Sequence of chain 1.A:
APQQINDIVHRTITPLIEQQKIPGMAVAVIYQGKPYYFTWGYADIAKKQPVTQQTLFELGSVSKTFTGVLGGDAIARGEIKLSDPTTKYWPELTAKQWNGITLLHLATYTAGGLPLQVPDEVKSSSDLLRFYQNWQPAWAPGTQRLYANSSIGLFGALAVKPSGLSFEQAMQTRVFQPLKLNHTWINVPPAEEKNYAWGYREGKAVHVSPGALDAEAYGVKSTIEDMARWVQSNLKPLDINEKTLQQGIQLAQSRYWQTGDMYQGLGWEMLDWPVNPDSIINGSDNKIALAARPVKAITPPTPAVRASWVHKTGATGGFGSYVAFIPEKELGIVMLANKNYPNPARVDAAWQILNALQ

Binding-site contacts:
Ligand atom CAK contacts residue SER61 of chain 1.A at 2.6 Å.
Ligand atom CAM contacts residue LEU116 of chain 1.A at 3.9 Å (hydrophobic).
Ligand atom CAK contacts residue ASN149 of chain 1.A at 3.9 Å.
Ligand atom CAG contacts residue THR316 of chain 1.A at 4.1 Å.
Ligand atom CAK contacts residue ALA315 of chain 1.A at 4.1 Å (hydrophobic).
Ligand atom OAO contacts residue TYR147 of chain 1.A at 2.6 Å (h-bond).
Ligand atom B contacts residue TYR147 of chain 1.A at 3.3 Å.
Ligand atom CAG contacts residue ALA315 of chain 1.A at 3.2 Å (hydrophobic).
Ligand atom B contacts residue LYS64 of chain 1.A at 3.8 Å.
Ligand atom CAG contacts residue TYR218 of chain 1.A at 3.4 Å (hydrophobic).
Ligand atom OAT contacts residue ALA315 of chain 1.A at 2.7 Å (h-bond).
Ligand atom NAJ contacts residue SER61 of chain 1.A at 3.2 Å (h-bond).
Ligand atom CAE contacts residue THR316 of chain 1.A at 3.7 Å.
Ligand atom CAH contacts residue TYR218 of chain 1.A at 3.8 Å (hydrophobic).
Ligand atom CAE contacts residue ALA315 of chain 1.A at 3.8 Å (hydrophobic).
Ligand atom OAO contacts residue SER61 of chain 1.A at 2.5 Å (h-bond).
Ligand atom CAU contacts residue ASN286 of chain 1.A at 4.0 Å.
Ligand atom NAJ contacts residue ALA315 of chain 1.A at 3.0 Å (h-bond).
Ligand atom CAN contacts residue LEU116 of chain 1.A at 3.6 Å (hydrophobic).
Ligand atom OAV contacts residue ASN286 of chain 1.A at 2.9 Å (h-bond).
Ligand atom NAJ contacts residue TYR218 of chain 1.A at 4.0 Å.
Ligand atom CAC contacts residue GLY317 of chain 1.A at 3.8 Å.
Ligand atom SAD contacts residue THR316 of chain 1.A at 3.7 Å.
Ligand atom OAT contacts residue SER61 of chain 1.A at 2.5 Å (h-bond).
Ligand atom CAH contacts residue ASN149 of chain 1.A at 3.8 Å.
Ligand atom OAW contacts residue ASN340 of chain 1.A at 3.4 Å (h-bond).
Ligand atom OAT contacts residue GLY314 of chain 1.A at 3.5 Å.
Ligand atom OAW contacts residue ALA315 of chain 1.A at 4.0 Å.
Ligand atom SAD contacts residue ALA315 of chain 1.A at 3.7 Å.
Ligand atom OAI contacts residue TYR218 of chain 1.A at 3.7 Å.
Ligand atom OAI contacts residue ASN149 of chain 1.A at 2.8 Å (h-bond).
Ligand atom CAB contacts residue GLY317 of chain 1.A at 3.6 Å.
Ligand atom CAM contacts residue ASN149 of chain 1.A at 4.0 Å.
Ligand atom CAK contacts residue LYS64 of chain 1.A at 4.1 Å.
Ligand atom SAD contacts residue GLY317 of chain 1.A at 4.0 Å.
Ligand atom CAB contacts residue THR316 of chain 1.A at 4.0 Å.
Ligand atom CAL contacts residue SER61 of chain 1.A at 4.0 Å.
Ligand atom B contacts residue ALA315 of chain 1.A at 4.2 Å.
Ligand atom CAH contacts residue ALA315 of chain 1.A at 3.6 Å (hydrophobic).
Ligand atom B contacts residue SER61 of chain 1.A at 1.6 Å.

This protein binds this small molecule.
Small molecule (SMILES): O=C(Cc1cccs1)N[C@H](B(O)O)c1cccc(C(=O)O)c1